Sequence of chain 1.A:
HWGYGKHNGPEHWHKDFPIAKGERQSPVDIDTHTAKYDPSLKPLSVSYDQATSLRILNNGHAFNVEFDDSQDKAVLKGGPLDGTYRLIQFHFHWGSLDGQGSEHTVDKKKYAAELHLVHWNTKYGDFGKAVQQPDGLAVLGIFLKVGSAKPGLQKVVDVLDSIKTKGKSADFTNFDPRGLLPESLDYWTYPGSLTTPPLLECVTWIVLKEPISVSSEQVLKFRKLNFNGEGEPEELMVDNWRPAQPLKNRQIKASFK

Binding-site contacts:
Ligand atom C18 contacts residue PRO198 of chain 1.A at 4.1 Å (hydrophobic).
Ligand atom N01 contacts residue THR195 of chain 1.A at 2.8 Å (h-bond).
Ligand atom C14 contacts residue PHE127 of chain 1.A at 3.5 Å (hydrophobic).
Ligand atom C08 contacts residue GOL1 of chain 1.C at 3.5 Å.
Ligand atom N09 contacts residue GOL1 of chain 1.C at 3.9 Å.
Ligand atom O04 contacts residue THR195 of chain 1.A at 3.0 Å (h-bond).
Ligand atom S02 contacts residue HIS116 of chain 1.A at 4.1 Å.
Ligand atom O04 contacts residue TRP205 of chain 1.A at 3.6 Å.
Ligand atom N01 contacts residue HIS91 of chain 1.A at 3.3 Å (h-bond).
Ligand atom N01 contacts residue HIS116 of chain 1.A at 3.4 Å (h-bond).
Ligand atom S02 contacts residue ZN1 of chain 1.B at 3.1 Å.
Ligand atom O04 contacts residue ZN1 of chain 1.B at 4.1 Å.
Ligand atom S02 contacts residue THR195 of chain 1.A at 3.9 Å.
Ligand atom N01 contacts residue GLU103 of chain 1.A at 4.1 Å.
Ligand atom C06 contacts residue LEU194 of chain 1.A at 4.0 Å (hydrophobic).
Ligand atom O03 contacts residue HIS116 of chain 1.A at 3.6 Å.
Ligand atom C24 contacts residue LEU194 of chain 1.A at 3.9 Å (hydrophobic).
Ligand atom O03 contacts residue ZN1 of chain 1.B at 3.1 Å.
Ligand atom C05 contacts residue LEU194 of chain 1.A at 4.0 Å (hydrophobic).
Ligand atom N01 contacts residue HIS93 of chain 1.A at 3.3 Å (h-bond).
Ligand atom C07 contacts residue GLN89 of chain 1.A at 3.9 Å.
Ligand atom O11 contacts residue PHE127 of chain 1.A at 3.3 Å.
Ligand atom C05 contacts residue HIS91 of chain 1.A at 4.0 Å.
Ligand atom O04 contacts residue SER193 of chain 1.A at 4.1 Å.
Ligand atom C24 contacts residue THR196 of chain 1.A at 3.5 Å.
Ligand atom O03 contacts residue HIS91 of chain 1.A at 3.3 Å.
Ligand atom S02 contacts residue HIS91 of chain 1.A at 3.9 Å.
Ligand atom C23 contacts residue GOL1 of chain 1.C at 3.7 Å.
Ligand atom C20 contacts residue PHE127 of chain 1.A at 4.0 Å (hydrophobic).
Ligand atom O03 contacts residue VAL139 of chain 1.A at 4.0 Å.
Ligand atom N01 contacts residue ZN1 of chain 1.B at 1.9 Å.
Ligand atom C10 contacts residue GOL1 of chain 1.C at 4.0 Å.
Ligand atom C07 contacts residue GOL1 of chain 1.C at 3.8 Å.
Ligand atom C24 contacts residue GOL1 of chain 1.C at 4.1 Å.
Ligand atom C23 contacts residue THR196 of chain 1.A at 3.1 Å.
Ligand atom O03 contacts residue VAL118 of chain 1.A at 3.8 Å.
Ligand atom C06 contacts residue HIS91 of chain 1.A at 4.0 Å.
Ligand atom O04 contacts residue LEU194 of chain 1.A at 3.3 Å.
Ligand atom O11 contacts residue GOL1 of chain 1.C at 4.0 Å.
Ligand atom C20 contacts residue VAL131 of chain 1.A at 3.7 Å (hydrophobic).

The small molecule below binds the protein below.
Small molecule (SMILES): NS(=O)(=O)c1ccc(NC(=O)CC23CC4CC(CC(C4)C2)C3)cc1